Binding-site contacts:
Ligand atom C32 contacts residue PHE66 of chain 6.A at 4.0 Å (hydrophobic).
Ligand atom C04 contacts residue MET32 of chain 6.A at 3.6 Å (hydrophobic).
Ligand atom C31 contacts residue PHE66 of chain 6.A at 3.6 Å (hydrophobic).
Ligand atom C23 contacts residue PHE66 of chain 6.A at 4.1 Å (hydrophobic).
Ligand atom C11 contacts residue MET32 of chain 6.A at 3.8 Å (hydrophobic).
Ligand atom C22 contacts residue ILE79 of chain 6.A at 3.9 Å (hydrophobic).
Ligand atom O06 contacts residue MET32 of chain 6.A at 3.9 Å.
Ligand atom C25 contacts residue ARG83 of chain 6.A at 3.8 Å.
Ligand atom O02 contacts residue GLY82 of chain 6.A at 3.6 Å.
Ligand atom C24 contacts residue GLY82 of chain 6.A at 4.1 Å.
Ligand atom C23 contacts residue GLY82 of chain 6.A at 4.2 Å.
Ligand atom N03 contacts residue ILE79 of chain 6.A at 4.3 Å.
Ligand atom N05 contacts residue PHE66 of chain 6.A at 3.8 Å.
Ligand atom C33 contacts residue ASP70 of chain 6.A at 4.4 Å.
Ligand atom C29 contacts residue MET32 of chain 6.A at 4.4 Å (hydrophobic).
Ligand atom O03 contacts residue MET32 of chain 6.A at 3.2 Å (h-bond).
Ligand atom C30 contacts residue PHE66 of chain 6.A at 3.7 Å (hydrophobic).
Ligand atom C25 contacts residue ILE79 of chain 6.A at 3.8 Å (hydrophobic).
Ligand atom C30 contacts residue MET32 of chain 6.A at 4.1 Å (hydrophobic).
Ligand atom C01 contacts residue PHE66 of chain 6.A at 4.2 Å (hydrophobic).
Ligand atom O04 contacts residue MET32 of chain 6.A at 3.0 Å.
Ligand atom O02 contacts residue PHE66 of chain 6.A at 3.5 Å.
Ligand atom C02 contacts residue ILE79 of chain 6.A at 3.8 Å (hydrophobic).
Ligand atom N03 contacts residue PHE66 of chain 6.A at 4.3 Å.
Ligand atom O04 contacts residue PHE66 of chain 6.A at 3.7 Å.
Ligand atom C33 contacts residue PHE66 of chain 6.A at 3.5 Å (hydrophobic).
Ligand atom O02 contacts residue LEU36 of chain 6.A at 3.6 Å.
Ligand atom C32 contacts residue MET67 of chain 6.A at 4.4 Å (hydrophobic).
Ligand atom C24 contacts residue ARG83 of chain 6.A at 4.2 Å.
Ligand atom C33 contacts residue MET67 of chain 6.A at 4.4 Å (hydrophobic).
Ligand atom C24 contacts residue GLU81 of chain 6.A at 4.3 Å.
Ligand atom C01 contacts residue MET32 of chain 6.A at 4.0 Å (hydrophobic).

A protein and the small-molecule ligand that binds it are described below.
Small molecule (SMILES): C[C@H](C[C@@H](C[C@H](C[C@@H](C[C@@H](CCN1CCCC1=O)N1CCCC1=O)N1CCCC1=O)N1CCCC1=O)N1CCCC1=O)N1CCCC1=O

Sequence of chain 6.A:
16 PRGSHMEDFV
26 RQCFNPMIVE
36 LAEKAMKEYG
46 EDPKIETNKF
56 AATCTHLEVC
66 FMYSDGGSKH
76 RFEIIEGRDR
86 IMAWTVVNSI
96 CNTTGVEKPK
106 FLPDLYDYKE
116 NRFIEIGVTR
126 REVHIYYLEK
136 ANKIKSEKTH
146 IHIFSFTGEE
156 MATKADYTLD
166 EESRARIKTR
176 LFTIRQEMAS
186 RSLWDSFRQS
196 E